A small-molecule ligand and the protein it binds are described below.
Small molecule (SMILES): CCn1c(C)nc2c(N)ncnc21

Sequence of chain 3.A:
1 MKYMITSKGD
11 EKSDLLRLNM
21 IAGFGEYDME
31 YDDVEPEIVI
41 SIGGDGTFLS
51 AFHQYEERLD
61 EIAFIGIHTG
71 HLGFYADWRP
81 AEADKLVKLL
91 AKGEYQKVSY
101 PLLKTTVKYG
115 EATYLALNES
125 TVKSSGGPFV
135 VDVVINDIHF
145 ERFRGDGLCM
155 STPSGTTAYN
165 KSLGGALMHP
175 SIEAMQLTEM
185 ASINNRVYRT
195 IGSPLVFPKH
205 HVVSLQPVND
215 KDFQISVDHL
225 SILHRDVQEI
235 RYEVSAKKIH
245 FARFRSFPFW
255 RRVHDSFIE

Binding-site contacts:
Ligand atom C5 contacts residue TYR75 of chain 3.A at 4.5 Å (hydrophobic).
Ligand atom C8 contacts residue ASP45 of chain 3.A at 3.5 Å.
Ligand atom C4 contacts residue ALA162 of chain 3.A at 4.1 Å (hydrophobic).
Ligand atom N3 contacts residue ALA162 of chain 3.A at 4.3 Å.
Ligand atom N7 contacts residue ASP45 of chain 3.A at 3.7 Å.
Ligand atom N6 contacts residue THR161 of chain 3.A at 3.4 Å (h-bond).
Ligand atom C81 contacts residue GLY46 of chain 3.A at 3.6 Å.
Ligand atom C6 contacts residue ASN122 of chain 3.A at 4.2 Å.
Ligand atom C6 contacts residue ALA162 of chain 3.A at 3.6 Å (hydrophobic).
Ligand atom C2 contacts residue ALA162 of chain 3.A at 4.0 Å (hydrophobic).
Ligand atom C6 contacts residue TYR75 of chain 3.A at 4.4 Å (hydrophobic).
Ligand atom C2 contacts residue THR161 of chain 3.A at 3.5 Å.
Ligand atom N1 contacts residue PHE74 of chain 3.A at 3.3 Å.
Ligand atom N6 contacts residue ALA162 of chain 3.A at 4.0 Å.
Ligand atom N3 contacts residue THR161 of chain 3.A at 4.5 Å.
Ligand atom C5 contacts residue ASP45 of chain 3.A at 3.9 Å.
Ligand atom N3 contacts residue PHE74 of chain 3.A at 4.5 Å.
Ligand atom C6 contacts residue ASP45 of chain 3.A at 4.3 Å.
Ligand atom N1 contacts residue ALA162 of chain 3.A at 3.7 Å.
Ligand atom N6 contacts residue TYR75 of chain 3.A at 3.5 Å.
Ligand atom N7 contacts residue ASN122 of chain 3.A at 3.0 Å (h-bond).
Ligand atom N6 contacts residue GLY159 of chain 3.A at 4.4 Å.
Ligand atom C5 contacts residue ALA162 of chain 3.A at 3.8 Å (hydrophobic).
Ligand atom C2 contacts residue PHE74 of chain 3.A at 3.5 Å (hydrophobic).
Ligand atom C81 contacts residue ASP45 of chain 3.A at 3.7 Å.
Ligand atom C6 contacts residue THR161 of chain 3.A at 3.6 Å.
Ligand atom N7 contacts residue TYR75 of chain 3.A at 4.0 Å.
Ligand atom N3 contacts residue ASP45 of chain 3.A at 4.3 Å.
Ligand atom C81 contacts residue ASN122 of chain 3.A at 3.9 Å.
Ligand atom N7 contacts residue ALA162 of chain 3.A at 4.4 Å.
Ligand atom C8 contacts residue ASN122 of chain 3.A at 3.6 Å.
Ligand atom C6 contacts residue PHE74 of chain 3.A at 4.2 Å (hydrophobic).
Ligand atom N6 contacts residue ASN122 of chain 3.A at 3.4 Å (h-bond).
Ligand atom N9 contacts residue ASP45 of chain 3.A at 3.9 Å.
Ligand atom N6 contacts residue SER158 of chain 3.A at 3.5 Å (h-bond).
Ligand atom N6 contacts residue PHE74 of chain 3.A at 4.3 Å.
Ligand atom N1 contacts residue THR161 of chain 3.A at 2.9 Å (h-bond).
Ligand atom C4 contacts residue ASP45 of chain 3.A at 3.9 Å.
Ligand atom C5 contacts residue ASN122 of chain 3.A at 3.9 Å.
Ligand atom C81 contacts residue LEU49 of chain 3.A at 4.0 Å (hydrophobic).